Sequence of chain 1.C:
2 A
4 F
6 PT

Sequence of chain 1.B:
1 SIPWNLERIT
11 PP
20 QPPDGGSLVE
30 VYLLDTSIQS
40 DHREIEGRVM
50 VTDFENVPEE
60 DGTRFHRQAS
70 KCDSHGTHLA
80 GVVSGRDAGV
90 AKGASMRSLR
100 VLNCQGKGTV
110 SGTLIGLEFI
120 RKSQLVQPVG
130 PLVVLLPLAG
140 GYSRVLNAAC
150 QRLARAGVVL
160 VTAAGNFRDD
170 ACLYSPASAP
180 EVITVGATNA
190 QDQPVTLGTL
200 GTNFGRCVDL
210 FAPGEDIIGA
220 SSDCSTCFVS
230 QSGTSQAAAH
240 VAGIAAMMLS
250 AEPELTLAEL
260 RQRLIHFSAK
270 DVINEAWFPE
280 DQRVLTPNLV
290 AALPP

Binding-site contacts:
Ligand atom C3 contacts residue CYS223 of chain 1.B at 4.0 Å (hydrophobic).
Ligand atom O1 contacts residue FTR5 of chain 1.C at 4.2 Å.
Ligand atom C3 contacts residue CYS226 of chain 1.B at 3.5 Å (hydrophobic).
Ligand atom C3 contacts residue PRO6 of chain 1.C at 2.6 Å (hydrophobic).
Ligand atom C5 contacts residue PRO6 of chain 1.C at 3.6 Å (hydrophobic).
Ligand atom C4 contacts residue CYS226 of chain 1.B at 4.1 Å (hydrophobic).
Ligand atom C2 contacts residue PHE4 of chain 1.C at 1.5 Å (hydrophobic).
Ligand atom C4 contacts residue PHE4 of chain 1.C at 2.6 Å (hydrophobic).
Ligand atom C5 contacts residue PHE4 of chain 1.C at 3.4 Å (hydrophobic).
Ligand atom C4 contacts residue PRO6 of chain 1.C at 3.9 Å (hydrophobic).
Ligand atom O1 contacts residue CYS226 of chain 1.B at 4.3 Å.
Ligand atom C5 contacts residue CYS226 of chain 1.B at 3.4 Å (hydrophobic).
Ligand atom C4 contacts residue FTR5 of chain 1.C at 4.3 Å.
Ligand atom C5 contacts residue CYS223 of chain 1.B at 4.5 Å (hydrophobic).
Ligand atom O1 contacts residue PRO6 of chain 1.C at 1.4 Å.

A small-molecule ligand and the protein it binds are described below.
Small molecule (SMILES): OC/C=C/CO